Binding-site contacts:
Ligand atom C7 contacts residue SER63 of chain 1.B at 3.5 Å.
Ligand atom O5 contacts residue SER63 of chain 1.B at 2.3 Å (h-bond).
Ligand atom C2 contacts residue SER63 of chain 1.B at 2.3 Å.
Ligand atom C6 contacts residue LYS56 of chain 1.B at 3.6 Å.
Ligand atom C4 contacts residue TYR50 of chain 1.B at 3.9 Å (hydrophobic).
Ligand atom C1 contacts residue ASN60 of chain 1.B at 4.0 Å.
Ligand atom C1 contacts residue SER63 of chain 1.B at 1.4 Å.
Ligand atom C5 contacts residue TYR50 of chain 1.B at 2.6 Å (hydrophobic).
Ligand atom C1 contacts residue TYR50 of chain 1.B at 4.2 Å (hydrophobic).
Ligand atom O10 contacts residue GLU59 of chain 1.B at 3.7 Å.
Ligand atom N4 contacts residue TYR50 of chain 1.B at 4.1 Å.
Ligand atom O5 contacts residue GLU59 of chain 1.B at 4.4 Å.
Ligand atom N2 contacts residue THR62 of chain 1.B at 4.2 Å.
Ligand atom C8 contacts residue THR62 of chain 1.B at 3.5 Å.
Ligand atom C3 contacts residue SER63 of chain 1.B at 3.7 Å.
Ligand atom O7 contacts residue SER63 of chain 1.B at 3.9 Å.
Ligand atom C7 contacts residue THR62 of chain 1.B at 3.6 Å.
Ligand atom C5 contacts residue SER63 of chain 1.B at 3.6 Å.
Ligand atom C2 contacts residue ASN60 of chain 1.B at 4.4 Å.
Ligand atom C6 contacts residue TYR50 of chain 1.B at 2.3 Å (hydrophobic).
Ligand atom O5 contacts residue TYR50 of chain 1.B at 3.3 Å (h-bond).
Ligand atom C4 contacts residue SER63 of chain 1.B at 4.1 Å.
Ligand atom N2 contacts residue SER63 of chain 1.B at 2.8 Å (h-bond).
Ligand atom O7 contacts residue THR62 of chain 1.B at 3.8 Å.
Ligand atom O5 contacts residue ASN60 of chain 1.B at 4.4 Å.
Ligand atom O7 contacts residue ASN60 of chain 1.B at 4.0 Å.

Sequence of chain 1.B:
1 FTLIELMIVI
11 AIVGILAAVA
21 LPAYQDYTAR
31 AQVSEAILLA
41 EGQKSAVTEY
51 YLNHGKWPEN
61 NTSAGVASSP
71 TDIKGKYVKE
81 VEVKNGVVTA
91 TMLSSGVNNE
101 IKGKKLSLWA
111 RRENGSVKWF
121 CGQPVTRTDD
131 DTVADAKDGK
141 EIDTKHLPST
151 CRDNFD

This protein binds this small molecule.
Small molecule (SMILES): CC(=O)N[C@H]1[C@H](O[C@H]2O[C@H](CO)[C@H](O)[C@H](O)[C@H]2O)[C@@H](NC(C)=O)CO[C@@H]1C